Binding-site contacts:
Ligand atom C10 contacts residue THR130 of chain 1.E at 4.2 Å.
Ligand atom C10 contacts residue LEU191 of chain 1.E at 4.2 Å (hydrophobic).
Ligand atom O8 contacts residue TRP148 of chain 1.E at 4.0 Å.
Ligand atom O9 contacts residue HIS180 of chain 1.E at 4.2 Å.
Ligand atom N5 contacts residue THR130 of chain 1.E at 3.6 Å (h-bond).
Ligand atom O1A contacts residue THR131 of chain 1.E at 3.9 Å.
Ligand atom C9 contacts residue GLU187 of chain 1.E at 3.3 Å.
Ligand atom O8 contacts residue TYR92 of chain 1.E at 2.6 Å (h-bond).
Ligand atom C7 contacts residue TYR92 of chain 1.E at 4.4 Å (hydrophobic).
Ligand atom C10 contacts residue TRP148 of chain 1.E at 4.2 Å (hydrophobic).
Ligand atom O1B contacts residue THR131 of chain 1.E at 2.6 Å (h-bond).
Ligand atom C8 contacts residue TRP148 of chain 1.E at 4.3 Å (hydrophobic).
Ligand atom O1B contacts residue ARG132 of chain 1.E at 3.9 Å.
Ligand atom O8 contacts residue SER225 of chain 1.E at 4.0 Å.
Ligand atom C9 contacts residue SER225 of chain 1.E at 3.2 Å.
Ligand atom O9 contacts residue GLU187 of chain 1.E at 2.2 Å (salt-bridge).
Ligand atom C9 contacts residue HIS180 of chain 1.E at 3.9 Å.
Ligand atom O1A contacts residue ASN140 of chain 1.E at 4.3 Å.
Ligand atom C4 contacts residue THR130 of chain 1.E at 3.9 Å.
Ligand atom O10 contacts residue LEU191 of chain 1.E at 3.0 Å.
Ligand atom C8 contacts residue GLU187 of chain 1.E at 4.5 Å.
Ligand atom O4 contacts residue THR130 of chain 1.E at 3.8 Å.
Ligand atom C11 contacts residue VAL150 of chain 1.E at 4.4 Å (hydrophobic).
Ligand atom C11 contacts residue THR130 of chain 1.E at 3.8 Å.
Ligand atom O9 contacts residue SER225 of chain 1.E at 3.7 Å.
Ligand atom C7 contacts residue TRP148 of chain 1.E at 3.8 Å (hydrophobic).
Ligand atom C1 contacts residue ARG132 of chain 1.E at 4.1 Å.
Ligand atom C1 contacts residue THR131 of chain 1.E at 3.6 Å.
Ligand atom N5 contacts residue TRP148 of chain 1.E at 4.0 Å.
Ligand atom C9 contacts residue TRP148 of chain 1.E at 4.2 Å (hydrophobic).
Ligand atom O7 contacts residue LEU191 of chain 1.E at 4.0 Å.
Ligand atom C11 contacts residue TRP148 of chain 1.E at 4.0 Å (hydrophobic).
Ligand atom C8 contacts residue SER225 of chain 1.E at 4.2 Å.
Ligand atom C9 contacts residue TYR92 of chain 1.E at 3.4 Å (hydrophobic).
Ligand atom C8 contacts residue TYR92 of chain 1.E at 3.6 Å (hydrophobic).
Ligand atom O1A contacts residue ARG132 of chain 1.E at 3.5 Å (salt-bridge).
Ligand atom C11 contacts residue GLY129 of chain 1.E at 4.0 Å.
Ligand atom C6 contacts residue TRP148 of chain 1.E at 4.4 Å (hydrophobic).
Ligand atom O9 contacts residue SER183 of chain 1.E at 4.5 Å.
Ligand atom C5 contacts residue THR130 of chain 1.E at 4.4 Å.

This protein binds this small molecule.
Small molecule (SMILES): CC(=O)N[C@H]1[C@H]([C@H](O)[C@H](O)CO)O[C@@](O)(C(=O)O)C[C@@H]1O

Sequence of chain 1.E:
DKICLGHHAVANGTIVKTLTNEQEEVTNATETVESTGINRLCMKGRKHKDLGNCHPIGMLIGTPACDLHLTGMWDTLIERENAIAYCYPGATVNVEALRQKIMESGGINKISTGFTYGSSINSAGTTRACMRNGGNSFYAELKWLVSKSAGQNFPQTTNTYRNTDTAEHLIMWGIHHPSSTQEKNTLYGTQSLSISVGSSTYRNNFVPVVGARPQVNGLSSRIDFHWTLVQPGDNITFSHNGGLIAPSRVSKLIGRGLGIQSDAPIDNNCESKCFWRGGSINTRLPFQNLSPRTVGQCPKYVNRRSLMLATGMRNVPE